This small molecule binds to this protein.
Small molecule (SMILES): CC(=O)N[C@@H]1[C@@H](O)[C@H](O)[C@@H](CO)O[C@H]1O

Binding-site contacts:
Ligand atom C4 contacts residue ASN352 of chain 1.A at 4.2 Å.
Ligand atom O5 contacts residue ASN352 of chain 1.A at 2.4 Å (h-bond).
Ligand atom C2 contacts residue ASN352 of chain 1.A at 2.4 Å.
Ligand atom C7 contacts residue LEU350 of chain 1.A at 3.5 Å (hydrophobic).
Ligand atom C8 contacts residue LEU350 of chain 1.A at 4.1 Å (hydrophobic).
Ligand atom C3 contacts residue ASN352 of chain 1.A at 3.8 Å.
Ligand atom O7 contacts residue ASN352 of chain 1.A at 3.2 Å (h-bond).
Ligand atom C1 contacts residue ASN352 of chain 1.A at 1.4 Å.
Ligand atom C7 contacts residue ASN352 of chain 1.A at 3.3 Å.
Ligand atom C5 contacts residue ASN352 of chain 1.A at 3.7 Å.
Ligand atom O7 contacts residue LEU350 of chain 1.A at 2.4 Å (h-bond).
Ligand atom N2 contacts residue ASN352 of chain 1.A at 2.9 Å (h-bond).

Sequence of chain 1.A:
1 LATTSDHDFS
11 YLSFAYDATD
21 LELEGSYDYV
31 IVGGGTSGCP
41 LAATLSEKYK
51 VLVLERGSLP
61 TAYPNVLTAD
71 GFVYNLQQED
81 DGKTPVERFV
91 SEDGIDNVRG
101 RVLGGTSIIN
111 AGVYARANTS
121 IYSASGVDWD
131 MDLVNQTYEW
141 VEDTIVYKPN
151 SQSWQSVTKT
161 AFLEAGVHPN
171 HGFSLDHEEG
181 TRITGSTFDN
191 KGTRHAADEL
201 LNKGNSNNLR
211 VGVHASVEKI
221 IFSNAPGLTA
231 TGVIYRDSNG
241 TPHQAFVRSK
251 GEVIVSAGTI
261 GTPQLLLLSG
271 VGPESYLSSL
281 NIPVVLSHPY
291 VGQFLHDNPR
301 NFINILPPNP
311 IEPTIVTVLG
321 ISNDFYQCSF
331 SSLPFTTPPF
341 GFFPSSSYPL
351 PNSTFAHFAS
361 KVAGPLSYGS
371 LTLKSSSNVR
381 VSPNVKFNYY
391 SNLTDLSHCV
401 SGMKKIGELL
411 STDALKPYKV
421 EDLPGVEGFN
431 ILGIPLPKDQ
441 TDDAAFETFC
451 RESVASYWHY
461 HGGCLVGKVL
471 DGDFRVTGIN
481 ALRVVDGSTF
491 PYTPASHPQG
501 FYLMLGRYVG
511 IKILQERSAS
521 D